Sequence of chain 1.C:
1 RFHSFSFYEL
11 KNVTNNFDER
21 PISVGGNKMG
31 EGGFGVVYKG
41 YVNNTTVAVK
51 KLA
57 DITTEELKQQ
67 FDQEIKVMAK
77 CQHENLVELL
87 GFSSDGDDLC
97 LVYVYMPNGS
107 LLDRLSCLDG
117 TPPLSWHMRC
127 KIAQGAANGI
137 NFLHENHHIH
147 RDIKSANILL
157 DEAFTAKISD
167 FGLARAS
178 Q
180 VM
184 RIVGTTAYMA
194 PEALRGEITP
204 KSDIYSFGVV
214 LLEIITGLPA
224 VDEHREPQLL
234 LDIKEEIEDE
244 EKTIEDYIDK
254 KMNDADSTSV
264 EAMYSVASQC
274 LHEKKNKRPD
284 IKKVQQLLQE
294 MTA

A protein and the small-molecule ligand that binds it are described below.
Small molecule (SMILES): O=C(Nc1cc2nc(N3CCOCC3)oc2cc1N1CCCCC1)c1cccc(-c2cnc3[nH]ccc3c2)n1

Binding-site contacts:
Ligand atom OAA contacts residue TYR101 of chain 1.C at 3.6 Å.
Ligand atom CAZ contacts residue TYR99 of chain 1.C at 3.4 Å (hydrophobic).
Ligand atom CAW contacts residue ALA48 of chain 1.C at 3.5 Å (hydrophobic).
Ligand atom NBG contacts residue ASP166 of chain 1.C at 2.9 Å (salt-bridge).
Ligand atom NBB contacts residue LEU155 of chain 1.C at 3.1 Å.
Ligand atom CBA contacts residue LEU155 of chain 1.C at 3.2 Å (hydrophobic).
Ligand atom CAX contacts residue LEU155 of chain 1.C at 3.6 Å (hydrophobic).
Ligand atom CAF contacts residue GLY105 of chain 1.C at 3.5 Å.
Ligand atom NBE contacts residue LYS50 of chain 1.C at 2.8 Å (salt-bridge).
Ligand atom CAB contacts residue ALA48 of chain 1.C at 3.6 Å (hydrophobic).
Ligand atom CAR contacts residue PRO103 of chain 1.C at 3.2 Å (hydrophobic).
Ligand atom CAO contacts residue ALA152 of chain 1.C at 3.5 Å (hydrophobic).
Ligand atom CAE contacts residue MET102 of chain 1.C at 3.4 Å (hydrophobic).
Ligand atom CBH contacts residue ASN153 of chain 1.C at 3.5 Å.
Ligand atom CAM contacts residue VAL37 of chain 1.C at 3.5 Å (hydrophobic).
Ligand atom CAE contacts residue MET29 of chain 1.C at 3.7 Å (hydrophobic).
Ligand atom CAX contacts residue VAL100 of chain 1.C at 3.4 Å (hydrophobic).
Ligand atom CAY contacts residue VAL100 of chain 1.C at 3.6 Å (hydrophobic).
Ligand atom CAF contacts residue MET29 of chain 1.C at 3.7 Å (hydrophobic).
Ligand atom CAH contacts residue GLY105 of chain 1.C at 3.4 Å.
Ligand atom CAY contacts residue VAL83 of chain 1.C at 3.7 Å (hydrophobic).
Ligand atom CAX contacts residue ALA48 of chain 1.C at 3.5 Å (hydrophobic).
Ligand atom CAS contacts residue PRO103 of chain 1.C at 2.9 Å (hydrophobic).
Ligand atom CBD contacts residue LYS50 of chain 1.C at 3.7 Å.
Ligand atom OAA contacts residue ALA48 of chain 1.C at 3.6 Å.
Ligand atom CAY contacts residue TYR99 of chain 1.C at 3.3 Å (hydrophobic).
Ligand atom CAY contacts residue LEU155 of chain 1.C at 3.7 Å (hydrophobic).
Ligand atom NBL contacts residue MET102 of chain 1.C at 3.7 Å.
Ligand atom CAR contacts residue TYR101 of chain 1.C at 3.4 Å (hydrophobic).
Ligand atom NBG contacts residue PHE34 of chain 1.C at 3.7 Å.
Ligand atom CBK contacts residue LEU155 of chain 1.C at 3.8 Å (hydrophobic).
Ligand atom CBF contacts residue LYS50 of chain 1.C at 3.6 Å.
Ligand atom CBH contacts residue ASP166 of chain 1.C at 3.6 Å.
Ligand atom CBD contacts residue TYR99 of chain 1.C at 3.7 Å (hydrophobic).
Ligand atom CBH contacts residue PHE34 of chain 1.C at 3.2 Å (hydrophobic).
Ligand atom CAW contacts residue LEU155 of chain 1.C at 3.3 Å (hydrophobic).
Ligand atom CAF contacts residue MET102 of chain 1.C at 3.8 Å (hydrophobic).
Ligand atom OAA contacts residue MET102 of chain 1.C at 2.9 Å (h-bond).
Ligand atom CBJ contacts residue SER165 of chain 1.C at 3.7 Å.
Ligand atom CAZ contacts residue LEU155 of chain 1.C at 3.5 Å (hydrophobic).